The protein below binds the small molecule below.
Small molecule (SMILES): CCCSc1nc(N2CCC[C@@H](CC(=O)O)C2)ccc1C(=O)NC1CCCCC1

Binding-site contacts:
Ligand atom S1 contacts residue VAL160 of chain 2.A at 3.7 Å.
Ligand atom C1 contacts residue LEU197 of chain 2.A at 3.8 Å (hydrophobic).
Ligand atom O2 contacts residue THR244 of chain 2.A at 3.8 Å.
Ligand atom C4 contacts residue LEU151 of chain 2.A at 4.0 Å (hydrophobic).
Ligand atom O1 contacts residue LEU197 of chain 2.A at 2.7 Å (h-bond).
Ligand atom O3 contacts residue SER150 of chain 2.A at 2.7 Å (h-bond).
Ligand atom O1 contacts residue ASP239 of chain 2.A at 3.2 Å (salt-bridge).
Ligand atom C22 contacts residue TYR260 of chain 2.B at 3.9 Å (hydrophobic).
Ligand atom C22 contacts residue LEU106 of chain 2.A at 3.7 Å (hydrophobic).
Ligand atom C11 contacts residue NAP1 of chain 2.C at 4.0 Å.
Ligand atom N3 contacts residue LEU197 of chain 2.A at 3.9 Å.
Ligand atom C13 contacts residue NAP1 of chain 2.C at 3.6 Å.
Ligand atom C16 contacts residue THR104 of chain 2.A at 3.6 Å.
Ligand atom C4 contacts residue TYR157 of chain 2.A at 3.5 Å (hydrophobic).
Ligand atom C12 contacts residue LEU197 of chain 2.A at 3.6 Å (hydrophobic).
Ligand atom C1 contacts residue ASP239 of chain 2.A at 3.2 Å.
Ligand atom C10 contacts residue SER150 of chain 2.A at 3.7 Å.
Ligand atom C11 contacts residue GLY196 of chain 2.A at 3.8 Å.
Ligand atom O3 contacts residue TYR163 of chain 2.A at 3.1 Å (h-bond).
Ligand atom C10 contacts residue LEU197 of chain 2.A at 3.9 Å (hydrophobic).
Ligand atom C12 contacts residue GLY196 of chain 2.A at 3.9 Å.
Ligand atom C11 contacts residue LEU197 of chain 2.A at 3.8 Å (hydrophobic).
Ligand atom C8 contacts residue TYR157 of chain 2.A at 3.6 Å (hydrophobic).
Ligand atom C11 contacts residue SER150 of chain 2.A at 3.6 Å.
Ligand atom O1 contacts residue GLY196 of chain 2.A at 3.3 Å.
Ligand atom C14 contacts residue TYR163 of chain 2.A at 3.7 Å (hydrophobic).
Ligand atom C13 contacts residue SER150 of chain 2.A at 3.5 Å.
Ligand atom O2 contacts residue ASP239 of chain 2.A at 2.5 Å (salt-bridge).
Ligand atom C20 contacts residue VAL160 of chain 2.A at 3.7 Å (hydrophobic).
Ligand atom C20 contacts residue TYR157 of chain 2.A at 3.8 Å (hydrophobic).
Ligand atom C22 contacts residue PRO158 of chain 2.A at 3.7 Å (hydrophobic).
Ligand atom N1 contacts residue TYR157 of chain 2.A at 3.4 Å.
Ligand atom C6 contacts residue TYR260 of chain 2.B at 3.7 Å (hydrophobic).
Ligand atom O2 contacts residue LEU151 of chain 2.A at 3.7 Å.
Ligand atom O3 contacts residue NAP1 of chain 2.C at 2.9 Å.
Ligand atom C19 contacts residue NAP1 of chain 2.C at 3.7 Å.
Ligand atom N2 contacts residue TYR157 of chain 2.A at 3.7 Å.
Ligand atom C5 contacts residue TYR157 of chain 2.A at 3.5 Å (hydrophobic).
Ligand atom C21 contacts residue LEU106 of chain 2.A at 3.6 Å (hydrophobic).
Ligand atom C7 contacts residue MET213 of chain 2.A at 3.8 Å (hydrophobic).

Sequence of chain 2.A:
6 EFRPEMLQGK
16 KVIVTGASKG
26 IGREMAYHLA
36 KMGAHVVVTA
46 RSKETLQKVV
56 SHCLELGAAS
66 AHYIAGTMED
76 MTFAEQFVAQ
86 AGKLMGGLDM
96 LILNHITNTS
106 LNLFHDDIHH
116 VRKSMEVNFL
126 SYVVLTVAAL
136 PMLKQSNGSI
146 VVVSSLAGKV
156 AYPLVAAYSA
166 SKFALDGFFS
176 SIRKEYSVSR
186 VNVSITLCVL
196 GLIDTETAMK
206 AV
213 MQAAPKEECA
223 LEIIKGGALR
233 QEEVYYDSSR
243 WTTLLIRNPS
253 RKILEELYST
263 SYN

Sequence of chain 2.B:
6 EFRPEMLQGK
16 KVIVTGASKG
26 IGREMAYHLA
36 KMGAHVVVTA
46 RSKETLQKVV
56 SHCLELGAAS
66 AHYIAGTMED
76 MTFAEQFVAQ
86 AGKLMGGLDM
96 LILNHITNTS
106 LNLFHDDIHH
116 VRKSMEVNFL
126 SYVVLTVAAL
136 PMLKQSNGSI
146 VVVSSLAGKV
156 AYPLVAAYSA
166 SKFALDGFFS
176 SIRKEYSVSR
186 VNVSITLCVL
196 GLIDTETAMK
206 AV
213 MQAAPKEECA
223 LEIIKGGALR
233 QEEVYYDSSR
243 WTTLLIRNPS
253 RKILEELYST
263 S